Sequence of chain 1.A:
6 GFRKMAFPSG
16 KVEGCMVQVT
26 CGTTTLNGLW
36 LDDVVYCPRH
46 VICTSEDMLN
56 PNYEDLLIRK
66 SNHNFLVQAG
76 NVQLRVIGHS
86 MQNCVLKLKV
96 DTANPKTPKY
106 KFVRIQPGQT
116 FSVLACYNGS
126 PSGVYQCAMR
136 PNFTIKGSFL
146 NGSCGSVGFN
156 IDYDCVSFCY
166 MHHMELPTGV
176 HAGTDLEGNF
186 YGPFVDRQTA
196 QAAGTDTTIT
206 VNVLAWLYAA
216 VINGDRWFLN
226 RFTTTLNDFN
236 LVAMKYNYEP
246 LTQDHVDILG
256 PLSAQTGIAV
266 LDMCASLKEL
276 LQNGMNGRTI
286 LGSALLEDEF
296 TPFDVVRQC

Binding-site contacts:
Ligand atom O2 contacts residue UUR1 of chain 1.D at 0.4 Å (h-bond).
Ligand atom C14 contacts residue UUR1 of chain 1.D at 0.1 Å.
Ligand atom O3 contacts residue CYS149 of chain 1.A at 2.6 Å (h-bond).
Ligand atom O1 contacts residue GLU170 of chain 1.A at 2.9 Å (salt-bridge).
Ligand atom C6 contacts residue UUR1 of chain 1.D at 0.4 Å.
Ligand atom C20 contacts residue UUR1 of chain 1.D at 0.1 Å.
Ligand atom O3 contacts residue UUR1 of chain 1.D at 1.4 Å.
Ligand atom C17 contacts residue UUR1 of chain 1.D at 0.1 Å.
Ligand atom N3 contacts residue UUR1 of chain 1.D at 0.1 Å (h-bond).
Ligand atom O5 contacts residue GLN193 of chain 1.A at 2.9 Å (h-bond).
Ligand atom C13 contacts residue UUR1 of chain 1.D at 0.0 Å.
Ligand atom C18 contacts residue UUR1 of chain 1.D at 0.1 Å.
Ligand atom C14 contacts residue CYS149 of chain 1.A at 1.8 Å (hydrophobic).
Ligand atom C16 contacts residue UUR1 of chain 1.D at 0.1 Å.
Ligand atom C15 contacts residue UUR1 of chain 1.D at 0.2 Å.
Ligand atom O2 contacts residue HIS167 of chain 1.A at 2.8 Å (h-bond).
Ligand atom C7 contacts residue UUR1 of chain 1.D at 0.3 Å.
Ligand atom C21 contacts residue UUR1 of chain 1.D at 0.0 Å.
Ligand atom O1 contacts residue UUR1 of chain 1.D at 0.4 Å (h-bond).
Ligand atom O3 contacts residue HIS45 of chain 1.A at 2.9 Å (h-bond).
Ligand atom C4 contacts residue UUR1 of chain 1.D at 0.3 Å.
Ligand atom C8 contacts residue UUR1 of chain 1.D at 0.1 Å.
Ligand atom C2 contacts residue UUR1 of chain 1.D at 0.1 Å.
Ligand atom S1 contacts residue UUR1 of chain 1.D at 0.1 Å (h-bond).
Ligand atom O4 contacts residue UUR1 of chain 1.D at 0.8 Å (h-bond).
Ligand atom N1 contacts residue UUR1 of chain 1.D at 0.1 Å (h-bond).
Ligand atom C11 contacts residue UUR1 of chain 1.D at 0.2 Å.
Ligand atom N2 contacts residue UUR1 of chain 1.D at 0.1 Å (h-bond).
Ligand atom N2 contacts residue HIS168 of chain 1.A at 3.0 Å (h-bond).
Ligand atom C9 contacts residue UUR1 of chain 1.D at 0.1 Å.
Ligand atom C22 contacts residue UUR1 of chain 1.D at 0.1 Å.
Ligand atom C5 contacts residue UUR1 of chain 1.D at 0.3 Å.
Ligand atom O5 contacts residue UUR1 of chain 1.D at 0.1 Å (h-bond).
Ligand atom C19 contacts residue UUR1 of chain 1.D at 0.1 Å.
Ligand atom C10 contacts residue UUR1 of chain 1.D at 0.1 Å.
Ligand atom C8 contacts residue CYS149 of chain 1.A at 2.7 Å (hydrophobic).
Ligand atom C3 contacts residue UUR1 of chain 1.D at 0.2 Å.
Ligand atom C16 contacts residue GLU170 of chain 1.A at 3.0 Å.
Ligand atom C1 contacts residue UUR1 of chain 1.D at 0.2 Å.
Ligand atom C12 contacts residue UUR1 of chain 1.D at 0.0 Å.

This small molecule binds to this protein.
Small molecule (SMILES): CC(C)C[C@H](NC(=O)OCCSc1ccccc1)C(=O)N[C@@H](C[C@@H]1CCNC1=O)[C@H](O)S(=O)(=O)O